Binding-site contacts:
Ligand atom O contacts residue LEU534 of chain 4.GA at 4.3 Å.
Ligand atom CB contacts residue ILE535 of chain 4.GA at 4.2 Å (hydrophobic).
Ligand atom C contacts residue HIS409 of chain 4.GA at 4.4 Å.
Ligand atom CD2 contacts residue THR488 of chain 4.GA at 4.2 Å.
Ligand atom CD1 contacts residue LEU413 of chain 4.GA at 4.1 Å (hydrophobic).
Ligand atom N contacts residue PRO536 of chain 4.GA at 4.2 Å.
Ligand atom CA contacts residue TYR537 of chain 4.GA at 4.5 Å (hydrophobic).
Ligand atom ND2 contacts residue TYR533 of chain 4.GA at 3.7 Å.
Ligand atom CD1 contacts residue THR488 of chain 4.GA at 4.2 Å.
Ligand atom OD1 contacts residue TYR533 of chain 4.GA at 3.4 Å.
Ligand atom CG1 contacts residue THR488 of chain 4.GA at 4.2 Å.
Ligand atom CG contacts residue TYR533 of chain 4.GA at 3.3 Å (hydrophobic).
Ligand atom CA contacts residue ILE535 of chain 4.GA at 3.8 Å (hydrophobic).
Ligand atom CD1 contacts residue ILE535 of chain 4.GA at 4.0 Å (hydrophobic).
Ligand atom CB contacts residue TYR537 of chain 4.GA at 3.0 Å (hydrophobic).
Ligand atom CD contacts residue TYR537 of chain 4.GA at 4.5 Å (hydrophobic).
Ligand atom NE2 contacts residue PRO536 of chain 4.GA at 4.2 Å.
Ligand atom CD1 contacts residue ILE535 of chain 4.GA at 4.0 Å (hydrophobic).
Ligand atom CE1 contacts residue LEU413 of chain 4.GA at 4.2 Å (hydrophobic).
Ligand atom CB contacts residue GLU481 of chain 4.GA at 3.6 Å.
Ligand atom CD2 contacts residue MET485 of chain 4.GA at 4.0 Å (hydrophobic).
Ligand atom CB contacts residue LEU534 of chain 4.GA at 4.3 Å (hydrophobic).
Ligand atom O contacts residue PRO536 of chain 4.GA at 3.8 Å.
Ligand atom CB contacts residue THR488 of chain 4.GA at 4.4 Å.
Ligand atom CG contacts residue TYR537 of chain 4.GA at 3.2 Å (hydrophobic).
Ligand atom N contacts residue ILE535 of chain 4.GA at 3.7 Å.
Ligand atom CB contacts residue TYR533 of chain 4.GA at 3.6 Å (hydrophobic).
Ligand atom CD1 contacts residue GLN538 of chain 4.GA at 3.1 Å.
Ligand atom CG contacts residue PRO536 of chain 4.GA at 4.5 Å (hydrophobic).
Ligand atom O contacts residue HIS409 of chain 4.GA at 3.6 Å.
Ligand atom CD2 contacts residue ALA484 of chain 4.GA at 3.6 Å (hydrophobic).
Ligand atom CD1 contacts residue PHE402 of chain 4.GA at 4.0 Å (hydrophobic).

A protein and the small-molecule ligand that binds it are described below.
Small molecule (SMILES): CC[C@H](C)[C@H](NC(=O)[C@H](CO)NC(=O)[C@H](CC(=O)O)NC(=O)[C@@H](N)CCC(=O)O)C(=O)N[C@@H](CC(C)C)C(=O)N[C@@H](CCC(N)=O)C(=O)N1CCC[C@H]1C(=O)NCC(=O)N[C@@H](C)C(=O)N[C@@H](Cc1ccccc1)C(=O)N[C@@H](CO)C(=O)N[C@@H](C)C(=O)N[C@H](C=O)CC(N)=O

Sequence of chain 4.GA:
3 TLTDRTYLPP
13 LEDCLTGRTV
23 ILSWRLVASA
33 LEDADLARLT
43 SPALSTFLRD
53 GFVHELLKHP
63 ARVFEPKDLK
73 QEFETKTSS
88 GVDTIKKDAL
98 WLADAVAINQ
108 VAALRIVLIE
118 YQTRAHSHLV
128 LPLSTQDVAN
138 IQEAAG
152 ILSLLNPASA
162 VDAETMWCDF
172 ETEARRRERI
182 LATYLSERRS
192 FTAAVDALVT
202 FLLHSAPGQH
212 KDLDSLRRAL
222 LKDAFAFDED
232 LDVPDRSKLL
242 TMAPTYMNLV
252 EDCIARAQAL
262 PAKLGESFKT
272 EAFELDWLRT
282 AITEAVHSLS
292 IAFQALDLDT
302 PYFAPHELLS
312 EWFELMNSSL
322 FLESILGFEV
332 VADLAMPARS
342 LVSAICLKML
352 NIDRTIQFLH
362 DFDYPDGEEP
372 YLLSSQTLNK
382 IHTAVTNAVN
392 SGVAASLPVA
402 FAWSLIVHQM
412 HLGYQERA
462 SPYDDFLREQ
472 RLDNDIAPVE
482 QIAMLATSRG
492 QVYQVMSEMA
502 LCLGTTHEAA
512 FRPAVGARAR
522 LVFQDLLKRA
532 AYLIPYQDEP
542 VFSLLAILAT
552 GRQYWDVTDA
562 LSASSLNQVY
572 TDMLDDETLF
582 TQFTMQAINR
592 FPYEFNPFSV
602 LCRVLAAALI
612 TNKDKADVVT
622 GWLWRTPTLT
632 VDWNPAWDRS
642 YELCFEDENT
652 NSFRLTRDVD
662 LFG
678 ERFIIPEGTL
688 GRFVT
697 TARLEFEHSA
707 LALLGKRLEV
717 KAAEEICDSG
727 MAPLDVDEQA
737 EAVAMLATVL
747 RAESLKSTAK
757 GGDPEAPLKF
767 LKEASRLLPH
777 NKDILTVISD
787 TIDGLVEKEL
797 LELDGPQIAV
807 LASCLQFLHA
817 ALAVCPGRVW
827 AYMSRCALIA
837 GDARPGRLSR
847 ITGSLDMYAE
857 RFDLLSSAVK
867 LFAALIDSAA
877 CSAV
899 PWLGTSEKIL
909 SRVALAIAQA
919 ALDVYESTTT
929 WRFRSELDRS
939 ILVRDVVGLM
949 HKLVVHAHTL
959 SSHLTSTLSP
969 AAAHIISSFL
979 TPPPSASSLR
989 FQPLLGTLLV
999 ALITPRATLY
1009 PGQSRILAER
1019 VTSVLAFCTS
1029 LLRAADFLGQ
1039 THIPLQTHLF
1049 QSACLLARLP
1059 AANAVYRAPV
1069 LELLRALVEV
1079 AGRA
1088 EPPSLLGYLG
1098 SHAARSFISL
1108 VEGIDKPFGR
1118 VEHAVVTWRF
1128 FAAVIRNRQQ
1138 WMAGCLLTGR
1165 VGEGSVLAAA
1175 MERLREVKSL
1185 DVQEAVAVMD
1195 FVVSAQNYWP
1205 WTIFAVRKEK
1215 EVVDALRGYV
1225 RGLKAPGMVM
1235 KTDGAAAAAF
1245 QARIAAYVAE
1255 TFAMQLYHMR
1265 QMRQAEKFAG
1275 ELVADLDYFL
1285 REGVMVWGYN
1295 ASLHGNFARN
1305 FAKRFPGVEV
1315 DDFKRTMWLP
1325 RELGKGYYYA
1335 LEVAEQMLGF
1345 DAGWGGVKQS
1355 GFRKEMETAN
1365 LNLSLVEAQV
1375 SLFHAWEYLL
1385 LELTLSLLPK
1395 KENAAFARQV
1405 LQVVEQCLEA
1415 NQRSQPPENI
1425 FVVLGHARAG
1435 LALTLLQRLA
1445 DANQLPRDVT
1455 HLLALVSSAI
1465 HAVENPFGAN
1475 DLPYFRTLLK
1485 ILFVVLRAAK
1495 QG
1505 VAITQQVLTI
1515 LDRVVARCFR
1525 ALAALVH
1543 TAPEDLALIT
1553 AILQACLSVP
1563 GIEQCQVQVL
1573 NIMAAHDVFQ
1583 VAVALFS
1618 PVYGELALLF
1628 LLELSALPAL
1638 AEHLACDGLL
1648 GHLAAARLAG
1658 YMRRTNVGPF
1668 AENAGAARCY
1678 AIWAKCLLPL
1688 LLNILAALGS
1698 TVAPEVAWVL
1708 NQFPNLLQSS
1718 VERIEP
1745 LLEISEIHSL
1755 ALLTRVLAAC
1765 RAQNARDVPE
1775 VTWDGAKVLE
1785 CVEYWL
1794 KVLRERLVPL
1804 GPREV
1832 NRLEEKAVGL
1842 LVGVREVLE